Binding-site contacts:
Ligand atom CA contacts residue VAL48 of chain 1.A at 3.5 Å (hydrophobic).
Ligand atom CG contacts residue VAL48 of chain 1.A at 3.8 Å (hydrophobic).
Ligand atom CE contacts residue HIS153 of chain 1.A at 3.7 Å.
Ligand atom N contacts residue PRO46 of chain 1.A at 3.4 Å (h-bond).
Ligand atom N contacts residue GLY110 of chain 1.A at 2.7 Å (h-bond).
Ligand atom CA contacts residue PRO46 of chain 1.A at 3.9 Å (hydrophobic).
Ligand atom CB contacts residue VAL48 of chain 1.A at 3.1 Å (hydrophobic).
Ligand atom CB contacts residue PRO46 of chain 1.A at 3.3 Å (hydrophobic).
Ligand atom N contacts residue GLY47 of chain 1.A at 3.8 Å.
Ligand atom C contacts residue VAL48 of chain 1.A at 3.7 Å (hydrophobic).
Ligand atom OXT contacts residue ARG84 of chain 1.A at 3.4 Å (salt-bridge).
Ligand atom CA contacts residue GLY110 of chain 1.A at 3.8 Å.
Ligand atom CB contacts residue GLY110 of chain 1.A at 3.0 Å.
Ligand atom OG contacts residue PRO46 of chain 1.A at 2.9 Å (h-bond).
Ligand atom N contacts residue LEU50 of chain 1.A at 3.9 Å.
Ligand atom CB contacts residue CYS111 of chain 1.A at 4.0 Å (hydrophobic).
Ligand atom CB contacts residue GLU154 of chain 1.A at 3.1 Å.
Ligand atom C contacts residue VAL48 of chain 1.A at 3.9 Å (hydrophobic).
Ligand atom CA contacts residue HIS153 of chain 1.A at 3.4 Å.
Ligand atom O contacts residue GLY47 of chain 1.A at 3.7 Å.
Ligand atom CA contacts residue GLY110 of chain 1.A at 3.4 Å.
Ligand atom N contacts residue GLU154 of chain 1.A at 2.4 Å (salt-bridge).
Ligand atom O contacts residue VAL48 of chain 1.A at 2.8 Å (h-bond).
Ligand atom CB contacts residue HIS153 of chain 1.A at 3.4 Å.
Ligand atom CA contacts residue LEU112 of chain 1.A at 3.8 Å (hydrophobic).
Ligand atom N contacts residue VAL48 of chain 1.A at 3.7 Å.
Ligand atom CE contacts residue GLU109 of chain 1.A at 3.0 Å.
Ligand atom SD contacts residue ILE150 of chain 1.A at 3.6 Å.
Ligand atom CB contacts residue GLY47 of chain 1.A at 3.7 Å.
Ligand atom CE contacts residue ARG149 of chain 1.A at 3.2 Å.
Ligand atom C contacts residue GLY110 of chain 1.A at 3.7 Å.
Ligand atom CB contacts residue VAL48 of chain 1.A at 3.9 Å (hydrophobic).
Ligand atom CB contacts residue ARG118 of chain 1.A at 3.4 Å.
Ligand atom O contacts residue GLY49 of chain 1.A at 3.1 Å (h-bond).
Ligand atom N contacts residue GLY49 of chain 1.A at 3.1 Å (h-bond).
Ligand atom CG contacts residue GLY110 of chain 1.A at 3.7 Å.
Ligand atom SD contacts residue ARG149 of chain 1.A at 4.0 Å.
Ligand atom O contacts residue VAL48 of chain 1.A at 3.5 Å.
Ligand atom CA contacts residue GLU154 of chain 1.A at 3.2 Å.
Ligand atom N contacts residue HIS153 of chain 1.A at 3.5 Å.

The small molecule below binds the protein below.
Small molecule (SMILES): CSCC[C@H](N)C(=O)N[C@@H](C)C(=O)N[C@@H](CO)C(=O)O

Sequence of chain 1.A:
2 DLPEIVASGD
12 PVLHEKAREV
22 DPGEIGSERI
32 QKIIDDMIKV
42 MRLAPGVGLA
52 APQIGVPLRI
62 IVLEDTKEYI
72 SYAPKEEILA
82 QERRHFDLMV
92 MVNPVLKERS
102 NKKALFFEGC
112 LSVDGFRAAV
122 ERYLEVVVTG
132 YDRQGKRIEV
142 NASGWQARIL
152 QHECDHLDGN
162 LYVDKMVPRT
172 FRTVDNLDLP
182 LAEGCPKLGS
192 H